Sequence of chain 1.E:
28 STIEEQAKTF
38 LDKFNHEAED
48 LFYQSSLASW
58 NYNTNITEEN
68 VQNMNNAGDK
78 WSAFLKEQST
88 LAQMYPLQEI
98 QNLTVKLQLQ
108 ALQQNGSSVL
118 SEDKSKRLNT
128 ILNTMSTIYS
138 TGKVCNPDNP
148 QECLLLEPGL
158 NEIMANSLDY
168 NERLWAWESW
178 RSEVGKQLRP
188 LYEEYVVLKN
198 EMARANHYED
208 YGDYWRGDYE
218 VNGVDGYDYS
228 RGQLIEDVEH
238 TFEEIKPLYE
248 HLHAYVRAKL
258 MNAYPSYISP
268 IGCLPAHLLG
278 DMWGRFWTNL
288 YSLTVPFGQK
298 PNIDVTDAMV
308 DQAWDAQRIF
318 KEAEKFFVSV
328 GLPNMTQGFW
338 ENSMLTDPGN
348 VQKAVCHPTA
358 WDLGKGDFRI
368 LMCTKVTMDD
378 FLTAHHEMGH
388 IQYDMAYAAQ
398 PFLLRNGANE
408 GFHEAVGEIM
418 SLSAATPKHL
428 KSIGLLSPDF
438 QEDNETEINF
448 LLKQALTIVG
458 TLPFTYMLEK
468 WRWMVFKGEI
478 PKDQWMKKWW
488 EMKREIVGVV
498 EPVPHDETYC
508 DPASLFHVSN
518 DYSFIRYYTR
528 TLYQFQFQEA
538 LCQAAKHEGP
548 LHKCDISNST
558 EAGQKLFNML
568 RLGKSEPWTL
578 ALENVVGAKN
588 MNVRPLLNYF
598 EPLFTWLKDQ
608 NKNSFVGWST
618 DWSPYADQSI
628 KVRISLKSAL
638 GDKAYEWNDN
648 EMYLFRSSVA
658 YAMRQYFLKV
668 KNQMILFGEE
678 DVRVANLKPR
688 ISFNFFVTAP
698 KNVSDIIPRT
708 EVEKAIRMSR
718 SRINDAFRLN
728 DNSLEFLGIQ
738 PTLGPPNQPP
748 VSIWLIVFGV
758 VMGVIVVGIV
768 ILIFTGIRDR

The small molecule below binds the protein below.
Small molecule (SMILES): CC(=O)N[C@H]1[C@H](O[C@H]2[C@H](O)[C@@H](NC(C)=O)CO[C@@H]2CO)O[C@H](CO)[C@@H](O)[C@@H]1O

Binding-site contacts:
Ligand atom C7 contacts residue LYS35 of chain 1.E at 4.4 Å.
Ligand atom C6 contacts residue ASN99 of chain 1.E at 4.5 Å.
Ligand atom C8 contacts residue LYS35 of chain 1.E at 3.3 Å.
Ligand atom C8 contacts residue VAL102 of chain 1.E at 4.1 Å (hydrophobic).
Ligand atom C5 contacts residue ASN99 of chain 1.E at 3.6 Å.
Ligand atom C7 contacts residue ASN99 of chain 1.E at 4.0 Å.
Ligand atom O6 contacts residue ASN99 of chain 1.E at 3.9 Å.
Ligand atom O5 contacts residue ASN99 of chain 1.E at 2.4 Å (h-bond).
Ligand atom N2 contacts residue ASN99 of chain 1.E at 2.9 Å (h-bond).
Ligand atom C7 contacts residue VAL102 of chain 1.E at 4.3 Å (hydrophobic).
Ligand atom C3 contacts residue ASN99 of chain 1.E at 3.8 Å.
Ligand atom N2 contacts residue LYS35 of chain 1.E at 4.5 Å.
Ligand atom C4 contacts residue ASN99 of chain 1.E at 4.3 Å.
Ligand atom N2 contacts residue VAL102 of chain 1.E at 4.5 Å.
Ligand atom C1 contacts residue ASN99 of chain 1.E at 1.4 Å.
Ligand atom C2 contacts residue ASN99 of chain 1.E at 2.5 Å.